Sequence of chain 1.A:
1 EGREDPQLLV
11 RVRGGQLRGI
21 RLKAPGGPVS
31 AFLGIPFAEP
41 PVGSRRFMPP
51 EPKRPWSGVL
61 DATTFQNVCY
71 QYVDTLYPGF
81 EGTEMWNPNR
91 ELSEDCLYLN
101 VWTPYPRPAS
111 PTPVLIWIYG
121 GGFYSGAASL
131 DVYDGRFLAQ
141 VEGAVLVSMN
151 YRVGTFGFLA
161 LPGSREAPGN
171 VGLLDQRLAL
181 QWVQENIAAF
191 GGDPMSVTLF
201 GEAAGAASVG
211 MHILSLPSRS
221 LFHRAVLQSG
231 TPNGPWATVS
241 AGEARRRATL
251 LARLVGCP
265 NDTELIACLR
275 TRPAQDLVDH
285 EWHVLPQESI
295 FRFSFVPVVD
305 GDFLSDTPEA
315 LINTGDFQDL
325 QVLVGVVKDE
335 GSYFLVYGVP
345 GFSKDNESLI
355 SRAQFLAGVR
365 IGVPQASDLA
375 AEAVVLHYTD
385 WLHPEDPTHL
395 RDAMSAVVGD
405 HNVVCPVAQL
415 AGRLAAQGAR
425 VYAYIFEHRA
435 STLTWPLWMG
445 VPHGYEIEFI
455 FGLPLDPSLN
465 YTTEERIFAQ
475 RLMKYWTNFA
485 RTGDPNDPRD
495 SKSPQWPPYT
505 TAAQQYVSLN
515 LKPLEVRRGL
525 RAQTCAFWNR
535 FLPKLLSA

Binding-site contacts:
Ligand atom C6 contacts residue TYR337 of chain 1.A at 3.9 Å (hydrophobic).
Ligand atom C9 contacts residue TRP286 of chain 1.A at 3.1 Å (hydrophobic).
Ligand atom C19 contacts residue TRP86 of chain 1.A at 3.7 Å (hydrophobic).
Ligand atom C9 contacts residue TYR72 of chain 1.A at 3.8 Å (hydrophobic).
Ligand atom C6 contacts residue PHE338 of chain 1.A at 3.6 Å (hydrophobic).
Ligand atom C6 contacts residue TYR341 of chain 1.A at 3.7 Å (hydrophobic).
Ligand atom O13 contacts residue TYR124 of chain 1.A at 3.4 Å (h-bond).
Ligand atom C20 contacts residue ALA203 of chain 1.A at 4.0 Å (hydrophobic).
Ligand atom C5 contacts residue PHE338 of chain 1.A at 3.9 Å (hydrophobic).
Ligand atom C20 contacts residue GLY121 of chain 1.A at 3.9 Å.
Ligand atom C15 contacts residue TYR337 of chain 1.A at 3.6 Å (hydrophobic).
Ligand atom O13 contacts residue TYR337 of chain 1.A at 3.9 Å.
Ligand atom C20 contacts residue ACY1 of chain 1.F at 3.5 Å.
Ligand atom C11 contacts residue PHE338 of chain 1.A at 3.8 Å (hydrophobic).
Ligand atom C18 contacts residue HIS447 of chain 1.A at 4.1 Å.
Ligand atom O14 contacts residue TYR337 of chain 1.A at 3.8 Å.
Ligand atom C20 contacts residue HIS447 of chain 1.A at 4.2 Å.
Ligand atom C8 contacts residue TYR72 of chain 1.A at 3.7 Å (hydrophobic).
Ligand atom C15 contacts residue TRP86 of chain 1.A at 4.2 Å (hydrophobic).
Ligand atom C10 contacts residue TRP286 of chain 1.A at 4.1 Å (hydrophobic).
Ligand atom C5 contacts residue TYR124 of chain 1.A at 3.6 Å (hydrophobic).
Ligand atom O4 contacts residue TYR341 of chain 1.A at 4.1 Å.
Ligand atom O7 contacts residue PHE338 of chain 1.A at 3.5 Å.
Ligand atom O13 contacts residue ASP74 of chain 1.A at 3.9 Å.
Ligand atom C19 contacts residue GLY121 of chain 1.A at 4.1 Å.
Ligand atom C16 contacts residue ACY1 of chain 1.F at 4.1 Å.
Ligand atom O7 contacts residue TYR124 of chain 1.A at 3.4 Å (h-bond).
Ligand atom C20 contacts residue GLU202 of chain 1.A at 3.4 Å.
Ligand atom C18 contacts residue GLY448 of chain 1.A at 4.2 Å.
Ligand atom C18 contacts residue TRP86 of chain 1.A at 3.5 Å (hydrophobic).
Ligand atom C11 contacts residue TYR337 of chain 1.A at 3.4 Å (hydrophobic).
Ligand atom C8 contacts residue TYR341 of chain 1.A at 3.9 Å (hydrophobic).
Ligand atom O4 contacts residue TYR124 of chain 1.A at 3.5 Å (h-bond).
Ligand atom C8 contacts residue ASP74 of chain 1.A at 4.2 Å.
Ligand atom C3 contacts residue TYR124 of chain 1.A at 3.2 Å (hydrophobic).
Ligand atom C12 contacts residue TYR337 of chain 1.A at 3.4 Å (hydrophobic).
Ligand atom C12 contacts residue TYR124 of chain 1.A at 3.9 Å (hydrophobic).
Ligand atom O13 contacts residue TYR341 of chain 1.A at 3.9 Å.
Ligand atom C9 contacts residue TYR124 of chain 1.A at 3.9 Å (hydrophobic).
Ligand atom O7 contacts residue PHE297 of chain 1.A at 3.6 Å.

This small molecule binds to this protein.
Small molecule (SMILES): C[N+](C)(C)CCOC(=O)CCC(=O)OCC[N+](C)(C)C